Binding-site contacts:
Ligand atom C2 contacts residue ASN380 of chain 1.B at 2.5 Å.
Ligand atom O7 contacts residue GLU379 of chain 1.B at 3.7 Å.
Ligand atom O3 contacts residue ASN380 of chain 1.B at 3.7 Å.
Ligand atom N2 contacts residue ASN380 of chain 1.B at 3.4 Å (h-bond).
Ligand atom C8 contacts residue ASN380 of chain 1.B at 4.5 Å.
Ligand atom C5 contacts residue ASN380 of chain 1.B at 3.7 Å.
Ligand atom C6 contacts residue ASP347 of chain 1.B at 4.3 Å.
Ligand atom C6 contacts residue GLY345 of chain 1.B at 3.4 Å.
Ligand atom O6 contacts residue GLY345 of chain 1.B at 2.4 Å (h-bond).
Ligand atom C4 contacts residue ASN380 of chain 1.B at 4.2 Å.
Ligand atom O4 contacts residue GLY345 of chain 1.B at 4.2 Å.
Ligand atom O7 contacts residue ASN380 of chain 1.B at 3.6 Å.
Ligand atom O6 contacts residue LYS346 of chain 1.B at 4.3 Å.
Ligand atom C3 contacts residue ASN380 of chain 1.B at 3.6 Å.
Ligand atom C7 contacts residue ASN380 of chain 1.B at 3.6 Å.
Ligand atom C4 contacts residue GLY345 of chain 1.B at 4.4 Å.
Ligand atom C5 contacts residue GLY345 of chain 1.B at 3.9 Å.
Ligand atom C1 contacts residue ASN380 of chain 1.B at 1.4 Å.
Ligand atom O5 contacts residue ASN380 of chain 1.B at 2.4 Å (h-bond).

Sequence of chain 1.B:
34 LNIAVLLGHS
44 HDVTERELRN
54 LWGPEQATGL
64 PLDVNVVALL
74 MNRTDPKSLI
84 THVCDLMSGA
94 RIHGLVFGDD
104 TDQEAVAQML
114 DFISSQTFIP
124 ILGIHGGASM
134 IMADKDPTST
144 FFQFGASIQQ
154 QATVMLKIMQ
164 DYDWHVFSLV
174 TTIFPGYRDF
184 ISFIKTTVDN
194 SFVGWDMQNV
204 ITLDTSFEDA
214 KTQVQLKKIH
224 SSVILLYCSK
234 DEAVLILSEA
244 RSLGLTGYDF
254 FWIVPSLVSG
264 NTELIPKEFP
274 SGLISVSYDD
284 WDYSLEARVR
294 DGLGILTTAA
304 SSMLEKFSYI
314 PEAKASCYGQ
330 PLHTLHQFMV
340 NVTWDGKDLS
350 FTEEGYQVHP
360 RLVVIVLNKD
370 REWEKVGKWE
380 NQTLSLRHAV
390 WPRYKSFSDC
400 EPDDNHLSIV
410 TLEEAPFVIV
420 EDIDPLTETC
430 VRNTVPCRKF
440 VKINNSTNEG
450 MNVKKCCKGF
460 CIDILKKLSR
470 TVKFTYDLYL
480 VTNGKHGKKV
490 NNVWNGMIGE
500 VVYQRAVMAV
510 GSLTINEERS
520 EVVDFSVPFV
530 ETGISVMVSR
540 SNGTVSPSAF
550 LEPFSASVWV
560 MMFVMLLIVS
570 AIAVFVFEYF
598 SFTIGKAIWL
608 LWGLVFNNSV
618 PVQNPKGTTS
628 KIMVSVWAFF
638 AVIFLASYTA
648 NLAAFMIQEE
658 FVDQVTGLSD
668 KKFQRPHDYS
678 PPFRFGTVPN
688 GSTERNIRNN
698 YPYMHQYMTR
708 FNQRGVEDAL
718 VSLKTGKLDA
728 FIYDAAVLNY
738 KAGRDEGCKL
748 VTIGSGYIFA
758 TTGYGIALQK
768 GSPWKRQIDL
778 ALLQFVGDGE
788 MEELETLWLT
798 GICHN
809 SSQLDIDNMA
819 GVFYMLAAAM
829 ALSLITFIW

The small molecule below binds the protein below.
Small molecule (SMILES): CC(=O)N[C@@H]1[C@@H](O)[C@H](O)[C@@H](CO)O[C@H]1O